This protein binds this small molecule.
Small molecule (SMILES): CC(=O)N[C@@H]1[C@@H](O)[C@H](O)[C@@H](CO)O[C@H]1O

Sequence of chain 1.K:
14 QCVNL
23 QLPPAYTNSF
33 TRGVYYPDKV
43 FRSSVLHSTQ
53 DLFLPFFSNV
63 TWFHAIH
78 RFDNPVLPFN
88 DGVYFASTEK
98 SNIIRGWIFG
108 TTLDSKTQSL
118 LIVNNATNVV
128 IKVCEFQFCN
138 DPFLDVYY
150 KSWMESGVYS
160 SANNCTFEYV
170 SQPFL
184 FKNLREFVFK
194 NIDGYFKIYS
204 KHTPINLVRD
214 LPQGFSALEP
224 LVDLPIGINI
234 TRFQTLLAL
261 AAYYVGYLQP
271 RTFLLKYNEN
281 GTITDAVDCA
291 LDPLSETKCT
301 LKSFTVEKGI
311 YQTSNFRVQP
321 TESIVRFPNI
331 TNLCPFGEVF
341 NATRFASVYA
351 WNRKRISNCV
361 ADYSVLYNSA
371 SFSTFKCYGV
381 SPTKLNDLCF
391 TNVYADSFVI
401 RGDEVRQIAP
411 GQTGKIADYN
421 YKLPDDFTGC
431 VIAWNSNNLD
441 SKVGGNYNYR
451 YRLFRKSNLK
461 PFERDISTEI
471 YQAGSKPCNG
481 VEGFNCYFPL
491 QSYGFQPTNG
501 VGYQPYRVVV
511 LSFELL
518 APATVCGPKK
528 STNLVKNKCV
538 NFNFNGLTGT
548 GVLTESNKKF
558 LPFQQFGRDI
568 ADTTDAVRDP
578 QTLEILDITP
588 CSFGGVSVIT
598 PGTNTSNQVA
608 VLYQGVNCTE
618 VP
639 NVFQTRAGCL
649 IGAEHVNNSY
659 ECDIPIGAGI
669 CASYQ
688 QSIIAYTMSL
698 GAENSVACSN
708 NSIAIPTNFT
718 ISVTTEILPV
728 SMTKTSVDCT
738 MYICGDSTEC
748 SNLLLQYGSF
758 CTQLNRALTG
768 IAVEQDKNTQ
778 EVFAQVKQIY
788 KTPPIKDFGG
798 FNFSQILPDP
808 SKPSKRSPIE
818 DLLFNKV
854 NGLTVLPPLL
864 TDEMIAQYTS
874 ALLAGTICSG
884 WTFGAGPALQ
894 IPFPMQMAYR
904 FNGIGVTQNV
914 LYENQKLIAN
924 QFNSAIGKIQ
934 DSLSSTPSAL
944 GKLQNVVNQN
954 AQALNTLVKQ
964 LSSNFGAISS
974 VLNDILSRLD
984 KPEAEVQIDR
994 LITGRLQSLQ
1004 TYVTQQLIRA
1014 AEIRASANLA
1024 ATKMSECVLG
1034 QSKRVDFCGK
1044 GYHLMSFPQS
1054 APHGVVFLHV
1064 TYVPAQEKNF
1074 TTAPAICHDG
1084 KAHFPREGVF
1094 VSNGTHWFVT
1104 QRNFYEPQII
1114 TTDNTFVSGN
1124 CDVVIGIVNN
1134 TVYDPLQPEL

Binding-site contacts:
Ligand atom C8 contacts residue ALA123 of chain 1.K at 4.4 Å (hydrophobic).
Ligand atom C6 contacts residue TRP152 of chain 1.K at 4.1 Å (hydrophobic).
Ligand atom O5 contacts residue VAL127 of chain 1.K at 4.1 Å.
Ligand atom C2 contacts residue TRP152 of chain 1.K at 3.8 Å (hydrophobic).
Ligand atom C7 contacts residue ASN122 of chain 1.K at 3.2 Å.
Ligand atom C5 contacts residue TRP152 of chain 1.K at 3.9 Å (hydrophobic).
Ligand atom O5 contacts residue ASN122 of chain 1.K at 2.4 Å (h-bond).
Ligand atom C5 contacts residue ASN122 of chain 1.K at 3.8 Å.
Ligand atom O5 contacts residue ASN125 of chain 1.K at 4.4 Å.
Ligand atom C8 contacts residue ASN122 of chain 1.K at 4.3 Å.
Ligand atom C3 contacts residue ASN122 of chain 1.K at 3.8 Å.
Ligand atom C5 contacts residue VAL127 of chain 1.K at 4.4 Å (hydrophobic).
Ligand atom O7 contacts residue ASN122 of chain 1.K at 3.2 Å (h-bond).
Ligand atom C4 contacts residue ASN122 of chain 1.K at 4.3 Å.
Ligand atom C5 contacts residue ASN125 of chain 1.K at 4.4 Å.
Ligand atom N2 contacts residue ASN122 of chain 1.K at 2.9 Å (h-bond).
Ligand atom O5 contacts residue TRP152 of chain 1.K at 3.1 Å (h-bond).
Ligand atom C2 contacts residue ASN122 of chain 1.K at 2.5 Å.
Ligand atom C1 contacts residue TRP152 of chain 1.K at 3.7 Å (hydrophobic).
Ligand atom O6 contacts residue VAL127 of chain 1.K at 3.5 Å.
Ligand atom O6 contacts residue TRP152 of chain 1.K at 3.2 Å (h-bond).
Ligand atom C4 contacts residue TRP152 of chain 1.K at 4.0 Å (hydrophobic).
Ligand atom C1 contacts residue ASN122 of chain 1.K at 1.5 Å.
Ligand atom O7 contacts residue TRP152 of chain 1.K at 3.4 Å.
Ligand atom C6 contacts residue VAL127 of chain 1.K at 3.5 Å (hydrophobic).